Sequence of chain 1.C:
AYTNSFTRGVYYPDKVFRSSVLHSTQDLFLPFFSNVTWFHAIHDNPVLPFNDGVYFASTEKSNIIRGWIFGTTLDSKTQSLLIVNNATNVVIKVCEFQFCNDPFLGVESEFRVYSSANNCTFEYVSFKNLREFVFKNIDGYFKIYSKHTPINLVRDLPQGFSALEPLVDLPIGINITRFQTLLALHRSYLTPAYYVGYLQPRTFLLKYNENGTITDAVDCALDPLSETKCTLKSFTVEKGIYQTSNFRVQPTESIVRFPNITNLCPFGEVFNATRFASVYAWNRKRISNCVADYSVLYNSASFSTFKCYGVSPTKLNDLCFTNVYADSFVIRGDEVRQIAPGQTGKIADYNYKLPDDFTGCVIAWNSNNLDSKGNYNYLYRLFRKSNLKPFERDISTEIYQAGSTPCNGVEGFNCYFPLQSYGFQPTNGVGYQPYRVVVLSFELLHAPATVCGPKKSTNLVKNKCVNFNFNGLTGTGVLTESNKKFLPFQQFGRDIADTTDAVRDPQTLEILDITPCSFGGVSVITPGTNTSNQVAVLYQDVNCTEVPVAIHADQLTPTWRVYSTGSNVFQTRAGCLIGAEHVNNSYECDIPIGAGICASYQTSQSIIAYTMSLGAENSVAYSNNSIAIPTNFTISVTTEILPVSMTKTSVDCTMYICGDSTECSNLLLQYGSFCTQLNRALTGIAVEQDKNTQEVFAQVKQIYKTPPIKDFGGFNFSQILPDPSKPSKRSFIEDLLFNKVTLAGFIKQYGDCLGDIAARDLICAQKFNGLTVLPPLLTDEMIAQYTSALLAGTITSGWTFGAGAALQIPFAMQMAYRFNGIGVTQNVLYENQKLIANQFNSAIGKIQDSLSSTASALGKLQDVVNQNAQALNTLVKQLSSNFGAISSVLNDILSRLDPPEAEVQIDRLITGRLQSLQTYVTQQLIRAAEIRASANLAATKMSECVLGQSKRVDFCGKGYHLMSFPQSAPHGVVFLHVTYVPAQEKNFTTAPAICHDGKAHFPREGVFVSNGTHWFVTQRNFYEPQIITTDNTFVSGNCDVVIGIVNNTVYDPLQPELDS

Binding-site contacts:
Ligand atom C5 contacts residue TYR15 of chain 1.C at 4.3 Å (hydrophobic).
Ligand atom C8 contacts residue PRO618 of chain 1.C at 3.9 Å (hydrophobic).
Ligand atom N2 contacts residue ASN48 of chain 1.C at 2.8 Å (h-bond).
Ligand atom O5 contacts residue TYR15 of chain 1.C at 4.3 Å.
Ligand atom C6 contacts residue TYR15 of chain 1.C at 4.0 Å (hydrophobic).
Ligand atom C1 contacts residue ASN48 of chain 1.C at 1.4 Å.
Ligand atom C5 contacts residue ASN48 of chain 1.C at 3.7 Å.
Ligand atom C8 contacts residue ASN48 of chain 1.C at 3.9 Å.
Ligand atom C7 contacts residue ASN48 of chain 1.C at 3.5 Å.
Ligand atom O7 contacts residue PRO618 of chain 1.C at 4.2 Å.
Ligand atom C3 contacts residue ASN48 of chain 1.C at 3.8 Å.
Ligand atom O7 contacts residue PHE46 of chain 1.C at 3.4 Å (h-bond).
Ligand atom C7 contacts residue PRO618 of chain 1.C at 4.4 Å (hydrophobic).
Ligand atom C4 contacts residue ASN48 of chain 1.C at 4.3 Å.
Ligand atom O5 contacts residue ASN48 of chain 1.C at 2.4 Å (h-bond).
Ligand atom C2 contacts residue ASN48 of chain 1.C at 2.4 Å.
Ligand atom C7 contacts residue PHE46 of chain 1.C at 4.5 Å (hydrophobic).
Ligand atom O7 contacts residue ASN48 of chain 1.C at 4.4 Å.

A protein and the small-molecule ligand that binds it are described below.
Small molecule (SMILES): CC(=O)N[C@@H]1[C@@H](O)[C@H](O)[C@@H](CO)O[C@H]1O